A small-molecule ligand and the protein it binds are described below.
Small molecule (SMILES): CC(=O)N[C@@H]1[C@@H](O)[C@H](O)[C@@H](CO)O[C@H]1O

Binding-site contacts:
Ligand atom C2 contacts residue THR497 of chain 1.I at 2.3 Å.
Ligand atom N2 contacts residue GLY495 of chain 1.I at 4.4 Å.
Ligand atom C2 contacts residue GLY495 of chain 1.I at 3.8 Å.
Ligand atom N2 contacts residue THR497 of chain 1.I at 2.8 Å (h-bond).
Ligand atom O3 contacts residue GLY495 of chain 1.I at 4.5 Å.
Ligand atom O5 contacts residue ALA508 of chain 1.I at 4.2 Å.
Ligand atom C3 contacts residue THR497 of chain 1.I at 3.7 Å.
Ligand atom C1 contacts residue THR497 of chain 1.I at 1.4 Å.
Ligand atom C5 contacts residue THR497 of chain 1.I at 3.7 Å.
Ligand atom C4 contacts residue THR497 of chain 1.I at 4.2 Å.
Ligand atom O5 contacts residue THR497 of chain 1.I at 2.4 Å (h-bond).
Ligand atom C1 contacts residue GLY495 of chain 1.I at 4.5 Å.
Ligand atom C7 contacts residue THR497 of chain 1.I at 3.5 Å.
Ligand atom C6 contacts residue ALA508 of chain 1.I at 4.2 Å (hydrophobic).
Ligand atom O7 contacts residue THR497 of chain 1.I at 3.8 Å.

Sequence of chain 1.I:
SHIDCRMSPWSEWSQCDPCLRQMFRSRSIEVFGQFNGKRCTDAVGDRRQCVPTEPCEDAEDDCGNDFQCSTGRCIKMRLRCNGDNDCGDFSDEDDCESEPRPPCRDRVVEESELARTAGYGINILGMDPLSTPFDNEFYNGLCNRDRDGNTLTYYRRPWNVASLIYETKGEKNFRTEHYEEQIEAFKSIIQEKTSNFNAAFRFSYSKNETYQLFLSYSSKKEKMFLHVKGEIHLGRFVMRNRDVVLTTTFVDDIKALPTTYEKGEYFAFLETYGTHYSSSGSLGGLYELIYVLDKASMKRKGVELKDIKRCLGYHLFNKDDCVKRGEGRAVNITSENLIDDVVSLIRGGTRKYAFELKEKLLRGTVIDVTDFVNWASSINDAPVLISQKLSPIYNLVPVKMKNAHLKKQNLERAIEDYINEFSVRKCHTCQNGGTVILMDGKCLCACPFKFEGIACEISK